Binding-site contacts:
Ligand atom O6 contacts residue ARG66 of chain 1.K at 4.2 Å.
Ligand atom O7 contacts residue ASN88 of chain 1.K at 3.3 Å (h-bond).
Ligand atom C3 contacts residue ASN88 of chain 1.K at 3.8 Å.
Ligand atom O6 contacts residue LYS87 of chain 1.K at 4.3 Å.
Ligand atom C7 contacts residue ASN88 of chain 1.K at 3.1 Å.
Ligand atom N2 contacts residue ASN88 of chain 1.K at 3.0 Å (h-bond).
Ligand atom C8 contacts residue ASN88 of chain 1.K at 4.0 Å.
Ligand atom C5 contacts residue ASN88 of chain 1.K at 3.7 Å.
Ligand atom C6 contacts residue GLY65 of chain 1.K at 3.6 Å.
Ligand atom O6 contacts residue GLY65 of chain 1.K at 3.0 Å (h-bond).
Ligand atom C1 contacts residue ASN88 of chain 1.K at 1.5 Å.
Ligand atom C4 contacts residue ASN88 of chain 1.K at 4.2 Å.
Ligand atom O5 contacts residue ASN88 of chain 1.K at 2.4 Å (h-bond).
Ligand atom C2 contacts residue ASN88 of chain 1.K at 2.5 Å.
Ligand atom O6 contacts residue ASN88 of chain 1.K at 4.2 Å.

Sequence of chain 1.K:
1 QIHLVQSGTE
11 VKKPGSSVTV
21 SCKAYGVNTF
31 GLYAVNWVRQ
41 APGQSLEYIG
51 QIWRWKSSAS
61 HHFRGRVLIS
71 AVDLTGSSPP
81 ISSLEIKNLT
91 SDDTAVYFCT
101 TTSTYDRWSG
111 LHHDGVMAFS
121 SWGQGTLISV

The protein below binds the small molecule below.
Small molecule (SMILES): CC(=O)N[C@@H]1[C@@H](O)[C@H](O)[C@@H](CO)O[C@H]1O